The small molecule below binds the protein below.
Small molecule (SMILES): C[C@@H](O)[C@@H](C)O

Sequence of chain 10.B:
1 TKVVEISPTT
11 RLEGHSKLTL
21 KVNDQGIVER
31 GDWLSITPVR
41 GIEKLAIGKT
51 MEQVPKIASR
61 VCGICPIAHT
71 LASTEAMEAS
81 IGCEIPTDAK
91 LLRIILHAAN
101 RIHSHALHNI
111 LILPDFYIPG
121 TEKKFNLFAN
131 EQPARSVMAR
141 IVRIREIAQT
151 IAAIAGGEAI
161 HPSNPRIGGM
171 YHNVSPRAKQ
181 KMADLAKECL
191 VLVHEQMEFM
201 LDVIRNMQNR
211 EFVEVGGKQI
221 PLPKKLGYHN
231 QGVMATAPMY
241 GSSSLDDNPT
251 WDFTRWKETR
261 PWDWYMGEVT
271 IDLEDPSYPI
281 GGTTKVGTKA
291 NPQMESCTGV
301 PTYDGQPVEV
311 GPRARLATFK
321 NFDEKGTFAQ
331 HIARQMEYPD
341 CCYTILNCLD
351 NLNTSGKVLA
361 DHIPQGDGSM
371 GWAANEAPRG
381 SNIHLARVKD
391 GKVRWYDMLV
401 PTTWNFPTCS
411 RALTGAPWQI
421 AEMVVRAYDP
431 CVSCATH

Binding-site contacts:
Ligand atom O5 contacts residue SER369 of chain 10.B at 3.6 Å (h-bond).
Ligand atom C3 contacts residue ASP367 of chain 10.B at 3.7 Å.
Ligand atom C4 contacts residue ASP367 of chain 10.B at 4.0 Å.
Ligand atom C2 contacts residue GLY368 of chain 10.B at 4.2 Å.
Ligand atom O5 contacts residue ARG387 of chain 10.B at 4.4 Å.
Ligand atom C1 contacts residue ASP367 of chain 10.B at 4.0 Å.
Ligand atom C4 contacts residue SER369 of chain 10.B at 3.7 Å.
Ligand atom C2 contacts residue SER369 of chain 10.B at 3.9 Å.
Ligand atom C2 contacts residue ASP367 of chain 10.B at 3.7 Å.
Ligand atom C3 contacts residue SER369 of chain 10.B at 4.1 Å.
Ligand atom O5 contacts residue GLY368 of chain 10.B at 4.3 Å.